A small-molecule ligand and the protein it binds are described below.
Small molecule (SMILES): CC(=O)N[C@@H]1[C@@H](O)[C@H](O)[C@@H](CO)O[C@H]1O

Binding-site contacts:
Ligand atom O7 contacts residue ASN81 of chain 1.C at 4.2 Å.
Ligand atom N2 contacts residue ASN81 of chain 1.C at 2.9 Å (h-bond).
Ligand atom C5 contacts residue ASN81 of chain 1.C at 3.0 Å.
Ligand atom O7 contacts residue SER80 of chain 1.C at 4.4 Å.
Ligand atom C7 contacts residue ASN81 of chain 1.C at 3.9 Å.
Ligand atom C1 contacts residue ASN81 of chain 1.C at 1.5 Å.
Ligand atom C8 contacts residue ASN79 of chain 1.C at 3.6 Å.
Ligand atom O5 contacts residue ASN81 of chain 1.C at 2.4 Å (h-bond).
Ligand atom N2 contacts residue ASN79 of chain 1.C at 4.0 Å.
Ligand atom C4 contacts residue ASN81 of chain 1.C at 3.7 Å.
Ligand atom C2 contacts residue ASN81 of chain 1.C at 2.5 Å.
Ligand atom C7 contacts residue ASN79 of chain 1.C at 4.0 Å.
Ligand atom C3 contacts residue ASN81 of chain 1.C at 3.2 Å.
Ligand atom C6 contacts residue ASN81 of chain 1.C at 4.3 Å.

Sequence of chain 1.C:
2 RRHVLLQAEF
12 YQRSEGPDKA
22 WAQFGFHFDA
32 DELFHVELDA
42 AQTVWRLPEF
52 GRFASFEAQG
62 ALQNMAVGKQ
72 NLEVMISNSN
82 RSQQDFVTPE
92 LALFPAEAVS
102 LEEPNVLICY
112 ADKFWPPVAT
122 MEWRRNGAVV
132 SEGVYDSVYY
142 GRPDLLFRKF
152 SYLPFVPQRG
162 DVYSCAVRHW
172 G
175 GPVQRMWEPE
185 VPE